Sequence of chain 1.C:
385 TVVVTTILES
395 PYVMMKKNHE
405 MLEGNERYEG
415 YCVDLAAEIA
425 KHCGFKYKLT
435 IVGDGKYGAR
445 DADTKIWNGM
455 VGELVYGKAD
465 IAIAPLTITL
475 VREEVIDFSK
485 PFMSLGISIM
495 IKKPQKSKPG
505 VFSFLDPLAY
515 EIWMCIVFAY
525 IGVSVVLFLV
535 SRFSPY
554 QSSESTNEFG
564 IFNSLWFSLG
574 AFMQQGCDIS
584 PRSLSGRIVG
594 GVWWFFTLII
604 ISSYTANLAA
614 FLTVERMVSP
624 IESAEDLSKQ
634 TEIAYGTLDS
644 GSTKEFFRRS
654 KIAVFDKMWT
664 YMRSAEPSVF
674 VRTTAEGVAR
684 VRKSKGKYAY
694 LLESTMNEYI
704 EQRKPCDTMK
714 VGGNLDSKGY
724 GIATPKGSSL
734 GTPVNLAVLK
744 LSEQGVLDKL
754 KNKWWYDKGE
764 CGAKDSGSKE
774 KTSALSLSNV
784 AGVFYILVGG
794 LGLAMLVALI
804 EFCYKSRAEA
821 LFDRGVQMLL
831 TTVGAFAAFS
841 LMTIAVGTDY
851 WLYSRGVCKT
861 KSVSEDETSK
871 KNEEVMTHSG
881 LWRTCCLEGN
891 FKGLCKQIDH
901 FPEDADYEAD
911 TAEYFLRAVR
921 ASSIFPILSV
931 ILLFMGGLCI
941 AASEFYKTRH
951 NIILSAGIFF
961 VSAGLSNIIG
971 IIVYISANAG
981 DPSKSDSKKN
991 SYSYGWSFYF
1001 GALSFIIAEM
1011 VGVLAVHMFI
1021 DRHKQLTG

A small-molecule ligand and the protein it binds are described below.
Small molecule (SMILES): NS(=O)(=O)c1cc2c(cc1Cl)N[C@H]([C@H]1C[C@H]3C=C[C@@H]1C3)NS2(=O)=O

Sequence of chain 1.B:
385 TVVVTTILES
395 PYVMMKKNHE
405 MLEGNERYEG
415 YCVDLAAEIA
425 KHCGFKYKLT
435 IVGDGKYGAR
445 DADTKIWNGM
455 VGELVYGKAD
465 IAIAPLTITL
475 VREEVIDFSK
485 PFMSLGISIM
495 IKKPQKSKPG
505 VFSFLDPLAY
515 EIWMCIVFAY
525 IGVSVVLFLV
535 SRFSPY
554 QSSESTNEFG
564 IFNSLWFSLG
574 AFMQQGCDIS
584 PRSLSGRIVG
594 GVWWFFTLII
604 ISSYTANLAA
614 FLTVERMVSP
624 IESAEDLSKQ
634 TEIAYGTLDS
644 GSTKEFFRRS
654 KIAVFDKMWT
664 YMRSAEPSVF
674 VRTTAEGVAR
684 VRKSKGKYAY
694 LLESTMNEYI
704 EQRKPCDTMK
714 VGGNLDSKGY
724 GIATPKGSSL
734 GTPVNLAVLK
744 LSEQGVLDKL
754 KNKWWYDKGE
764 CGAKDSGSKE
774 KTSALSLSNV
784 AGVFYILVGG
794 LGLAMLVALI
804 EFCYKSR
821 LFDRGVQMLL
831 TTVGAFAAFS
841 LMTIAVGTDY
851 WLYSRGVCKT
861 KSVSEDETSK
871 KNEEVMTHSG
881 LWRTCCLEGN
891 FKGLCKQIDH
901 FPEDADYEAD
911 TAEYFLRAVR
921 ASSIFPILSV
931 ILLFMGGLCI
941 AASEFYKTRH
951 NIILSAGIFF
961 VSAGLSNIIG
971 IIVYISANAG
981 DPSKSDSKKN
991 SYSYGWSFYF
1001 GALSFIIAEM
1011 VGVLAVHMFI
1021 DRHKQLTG

Binding-site contacts:
Ligand atom S1 contacts residue SER720 of chain 1.B at 3.8 Å.
Ligand atom O1 contacts residue SER488 of chain 1.C at 3.7 Å.
Ligand atom O2 contacts residue PRO485 of chain 1.C at 3.6 Å (h-bond).
Ligand atom N2 contacts residue SER720 of chain 1.B at 4.0 Å.
Ligand atom O2 contacts residue MET487 of chain 1.C at 3.7 Å.
Ligand atom O4 contacts residue MET487 of chain 1.C at 3.8 Å.
Ligand atom O2 contacts residue SER488 of chain 1.C at 2.8 Å (h-bond).
Ligand atom C5 contacts residue ILE472 of chain 1.B at 3.6 Å (hydrophobic).
Ligand atom C1 contacts residue SER745 of chain 1.C at 3.7 Å.
Ligand atom N3 contacts residue ASP751 of chain 1.C at 3.5 Å (salt-bridge).
Ligand atom C4 contacts residue ILE472 of chain 1.B at 3.9 Å (hydrophobic).
Ligand atom C7 contacts residue ILE472 of chain 1.B at 3.8 Å (hydrophobic).
Ligand atom C14 contacts residue SER745 of chain 1.C at 3.5 Å.
Ligand atom C11 contacts residue SER720 of chain 1.B at 3.5 Å.
Ligand atom C4 contacts residue LYS721 of chain 1.B at 4.1 Å.
Ligand atom S1 contacts residue SER488 of chain 1.C at 3.6 Å.
Ligand atom C3 contacts residue PRO485 of chain 1.B at 3.7 Å (hydrophobic).
Ligand atom CL contacts residue ASP751 of chain 1.C at 3.0 Å.
Ligand atom C10 contacts residue SER720 of chain 1.B at 4.0 Å.
Ligand atom C9 contacts residue SER720 of chain 1.B at 3.6 Å.
Ligand atom CL contacts residue LEU750 of chain 1.C at 3.2 Å.
Ligand atom C1 contacts residue PRO485 of chain 1.C at 4.0 Å (hydrophobic).
Ligand atom O1 contacts residue LYS721 of chain 1.B at 4.0 Å.
Ligand atom O4 contacts residue LYS754 of chain 1.C at 3.6 Å.
Ligand atom C8 contacts residue SER745 of chain 1.C at 3.6 Å.
Ligand atom C8 contacts residue PRO485 of chain 1.C at 3.8 Å (hydrophobic).
Ligand atom C10 contacts residue SER745 of chain 1.C at 3.5 Å.
Ligand atom N2 contacts residue SER745 of chain 1.C at 2.8 Å (h-bond).
Ligand atom C2 contacts residue PRO485 of chain 1.C at 3.7 Å (hydrophobic).
Ligand atom O1 contacts residue SER720 of chain 1.B at 2.9 Å (h-bond).
Ligand atom C11 contacts residue SER488 of chain 1.C at 3.9 Å.
Ligand atom C6 contacts residue SER745 of chain 1.C at 3.7 Å.
Ligand atom N1 contacts residue PRO485 of chain 1.C at 2.9 Å (h-bond).
Ligand atom C7 contacts residue LYS484 of chain 1.C at 3.7 Å.
Ligand atom C2 contacts residue LYS484 of chain 1.C at 3.9 Å.
Ligand atom S1 contacts residue PRO485 of chain 1.C at 3.9 Å.
Ligand atom C7 contacts residue LEU742 of chain 1.C at 3.7 Å (hydrophobic).
Ligand atom C8 contacts residue SER720 of chain 1.B at 4.1 Å.
Ligand atom C12 contacts residue SER720 of chain 1.B at 4.0 Å.
Ligand atom C4 contacts residue GLY722 of chain 1.B at 3.3 Å.